Sequence of chain 15.D:
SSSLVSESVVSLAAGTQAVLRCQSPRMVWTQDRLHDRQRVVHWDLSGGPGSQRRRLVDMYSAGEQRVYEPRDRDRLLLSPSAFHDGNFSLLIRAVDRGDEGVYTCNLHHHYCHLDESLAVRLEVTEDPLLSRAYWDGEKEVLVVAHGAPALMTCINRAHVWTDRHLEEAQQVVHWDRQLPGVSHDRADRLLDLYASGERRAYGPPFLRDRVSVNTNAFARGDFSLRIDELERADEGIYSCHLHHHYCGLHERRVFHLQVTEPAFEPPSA

This small molecule binds to this protein.
Small molecule (SMILES): CC(=O)N[C@@H]1[C@@H](O)[C@H](O)[C@@H](CO)O[C@H]1O

Binding-site contacts:
Ligand atom C5 contacts residue LEU151 of chain 15.D at 3.8 Å (hydrophobic).
Ligand atom O5 contacts residue ASN87 of chain 15.D at 2.3 Å (h-bond).
Ligand atom C6 contacts residue LEU91 of chain 15.D at 4.2 Å (hydrophobic).
Ligand atom C3 contacts residue ASN87 of chain 15.D at 3.8 Å.
Ligand atom C3 contacts residue LEU151 of chain 15.D at 4.2 Å (hydrophobic).
Ligand atom O6 contacts residue LEU151 of chain 15.D at 3.4 Å.
Ligand atom C7 contacts residue ASN87 of chain 15.D at 3.8 Å.
Ligand atom O4 contacts residue LEU151 of chain 15.D at 3.3 Å.
Ligand atom C7 contacts residue ILE155 of chain 15.D at 4.3 Å (hydrophobic).
Ligand atom C5 contacts residue ASN87 of chain 15.D at 3.7 Å.
Ligand atom C2 contacts residue ASN87 of chain 15.D at 2.4 Å.
Ligand atom N2 contacts residue ASN87 of chain 15.D at 2.9 Å (h-bond).
Ligand atom C6 contacts residue SER89 of chain 15.D at 3.6 Å.
Ligand atom O5 contacts residue SER89 of chain 15.D at 2.8 Å (h-bond).
Ligand atom C5 contacts residue SER89 of chain 15.D at 3.3 Å.
Ligand atom C4 contacts residue LEU151 of chain 15.D at 4.0 Å (hydrophobic).
Ligand atom N2 contacts residue ILE155 of chain 15.D at 4.1 Å.
Ligand atom C1 contacts residue ASN87 of chain 15.D at 1.4 Å.
Ligand atom C8 contacts residue ILE155 of chain 15.D at 3.7 Å (hydrophobic).
Ligand atom O7 contacts residue ASN87 of chain 15.D at 4.1 Å.
Ligand atom O6 contacts residue SER89 of chain 15.D at 2.8 Å (h-bond).
Ligand atom C6 contacts residue LEU151 of chain 15.D at 3.7 Å (hydrophobic).
Ligand atom C1 contacts residue SER89 of chain 15.D at 3.3 Å.
Ligand atom C4 contacts residue ASN87 of chain 15.D at 4.2 Å.
Ligand atom O6 contacts residue LEU91 of chain 15.D at 4.0 Å.